Sequence of chain 58.E:
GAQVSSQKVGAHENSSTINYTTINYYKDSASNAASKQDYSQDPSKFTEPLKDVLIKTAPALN

The small molecule below binds the protein below.
Small molecule (SMILES): CC[C@H](C)[C@H](N)C(=O)N[C@@H](CO)C(=O)N[C@@H](CCC(=O)O)C(=O)N[C@H](C=O)C(C)C

Binding-site contacts:
Ligand atom OE2 contacts residue VAL4 of chain 58.E at 3.7 Å.
Ligand atom CB contacts residue GLN3 of chain 58.E at 4.0 Å.
Ligand atom OG contacts residue GLN3 of chain 58.E at 3.3 Å (h-bond).
Ligand atom C contacts residue VAL4 of chain 58.E at 3.5 Å (hydrophobic).
Ligand atom CG contacts residue VAL4 of chain 58.E at 4.4 Å (hydrophobic).
Ligand atom O contacts residue VAL4 of chain 58.E at 4.4 Å.
Ligand atom CB contacts residue VAL4 of chain 58.E at 4.0 Å (hydrophobic).
Ligand atom CB contacts residue ALA2 of chain 58.E at 4.4 Å (hydrophobic).
Ligand atom CB contacts residue VAL4 of chain 58.E at 4.4 Å (hydrophobic).
Ligand atom CD contacts residue VAL4 of chain 58.E at 3.6 Å (hydrophobic).
Ligand atom O contacts residue ALA2 of chain 58.E at 4.0 Å.
Ligand atom CA contacts residue ALA2 of chain 58.E at 3.9 Å (hydrophobic).
Ligand atom CA contacts residue ALA2 of chain 58.E at 3.3 Å (hydrophobic).
Ligand atom CG2 contacts residue SER5 of chain 58.E at 3.4 Å.
Ligand atom N contacts residue VAL4 of chain 58.E at 4.3 Å.
Ligand atom CA contacts residue GLN3 of chain 58.E at 4.5 Å.
Ligand atom C contacts residue ALA2 of chain 58.E at 3.5 Å (hydrophobic).
Ligand atom CG1 contacts residue ALA2 of chain 58.E at 4.5 Å (hydrophobic).
Ligand atom N contacts residue GLN3 of chain 58.E at 4.5 Å.
Ligand atom CG2 contacts residue VAL4 of chain 58.E at 3.4 Å (hydrophobic).
Ligand atom CB contacts residue ALA2 of chain 58.E at 3.3 Å (hydrophobic).
Ligand atom N contacts residue ALA2 of chain 58.E at 2.8 Å (h-bond).
Ligand atom C contacts residue VAL4 of chain 58.E at 4.0 Å (hydrophobic).
Ligand atom C contacts residue GLN3 of chain 58.E at 3.9 Å.
Ligand atom CG2 contacts residue GLN3 of chain 58.E at 3.5 Å.
Ligand atom C contacts residue ALA2 of chain 58.E at 4.0 Å (hydrophobic).
Ligand atom OE1 contacts residue VAL4 of chain 58.E at 3.6 Å.
Ligand atom N contacts residue VAL4 of chain 58.E at 3.1 Å (h-bond).
Ligand atom CG2 contacts residue ALA2 of chain 58.E at 4.0 Å (hydrophobic).
Ligand atom OE1 contacts residue ASN25 of chain 58.E at 4.2 Å.
Ligand atom O contacts residue GLN3 of chain 58.E at 2.9 Å (h-bond).
Ligand atom CA contacts residue VAL4 of chain 58.E at 3.3 Å (hydrophobic).
Ligand atom CB contacts residue GLN3 of chain 58.E at 3.7 Å.
Ligand atom O contacts residue VAL4 of chain 58.E at 3.2 Å (h-bond).
Ligand atom CG1 contacts residue GLN3 of chain 58.E at 3.3 Å.
Ligand atom CA contacts residue VAL4 of chain 58.E at 4.1 Å (hydrophobic).